A small-molecule ligand and the protein it binds are described below.
Small molecule (SMILES): c1ccc2c(NCCCCCCCCNc3c4c(nc5ccccc35)CCCC4)ccnc2c1

Sequence of chain 2.A:
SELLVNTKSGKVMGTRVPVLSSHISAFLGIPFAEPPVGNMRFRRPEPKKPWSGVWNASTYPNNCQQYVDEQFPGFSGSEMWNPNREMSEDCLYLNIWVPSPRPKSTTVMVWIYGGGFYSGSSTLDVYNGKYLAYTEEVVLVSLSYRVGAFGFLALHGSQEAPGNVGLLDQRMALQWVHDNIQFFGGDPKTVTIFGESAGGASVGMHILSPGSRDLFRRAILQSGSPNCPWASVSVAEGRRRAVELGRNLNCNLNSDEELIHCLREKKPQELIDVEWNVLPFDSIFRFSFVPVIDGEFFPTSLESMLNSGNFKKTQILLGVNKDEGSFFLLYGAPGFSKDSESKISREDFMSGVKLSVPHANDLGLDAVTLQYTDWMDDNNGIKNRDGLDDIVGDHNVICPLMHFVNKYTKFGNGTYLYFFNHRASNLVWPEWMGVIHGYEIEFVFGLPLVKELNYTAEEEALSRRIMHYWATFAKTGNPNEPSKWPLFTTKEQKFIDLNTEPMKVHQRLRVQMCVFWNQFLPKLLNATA

Binding-site contacts:
Ligand atom C39 contacts residue TRP279 of chain 2.A at 3.7 Å (hydrophobic).
Ligand atom C1 contacts residue HIS440 of chain 2.A at 3.7 Å.
Ligand atom C5 contacts residue PHE330 of chain 2.A at 3.6 Å (hydrophobic).
Ligand atom C35 contacts residue TRP279 of chain 2.A at 3.5 Å (hydrophobic).
Ligand atom C6 contacts residue TYR442 of chain 2.A at 3.7 Å (hydrophobic).
Ligand atom C33 contacts residue TRP279 of chain 2.A at 3.4 Å (hydrophobic).
Ligand atom C2 contacts residue TRP84 of chain 2.A at 3.3 Å (hydrophobic).
Ligand atom C9 contacts residue TRP84 of chain 2.A at 3.7 Å (hydrophobic).
Ligand atom C6 contacts residue ILE439 of chain 2.A at 3.7 Å (hydrophobic).
Ligand atom C6 contacts residue HIS440 of chain 2.A at 3.6 Å.
Ligand atom C16 contacts residue GLU199 of chain 2.A at 3.1 Å.
Ligand atom C1 contacts residue PHE330 of chain 2.A at 3.7 Å (hydrophobic).
Ligand atom C5 contacts residue TRP432 of chain 2.A at 3.7 Å (hydrophobic).
Ligand atom C42 contacts residue TRP279 of chain 2.A at 3.4 Å (hydrophobic).
Ligand atom C34 contacts residue TRP279 of chain 2.A at 3.4 Å (hydrophobic).
Ligand atom C26 contacts residue TYR70 of chain 2.A at 3.3 Å (hydrophobic).
Ligand atom N32 contacts residue TYR70 of chain 2.A at 3.2 Å.
Ligand atom C6 contacts residue TRP84 of chain 2.A at 3.8 Å (hydrophobic).
Ligand atom C21 contacts residue PHE330 of chain 2.A at 3.0 Å (hydrophobic).
Ligand atom C1 contacts residue TRP84 of chain 2.A at 3.3 Å (hydrophobic).
Ligand atom N7 contacts residue PHE330 of chain 2.A at 3.7 Å.
Ligand atom C6 contacts residue PHE330 of chain 2.A at 3.5 Å (hydrophobic).
Ligand atom N11 contacts residue TRP84 of chain 2.A at 3.5 Å.
Ligand atom C4 contacts residue TRP432 of chain 2.A at 3.5 Å (hydrophobic).
Ligand atom C17 contacts residue GLU199 of chain 2.A at 3.7 Å.
Ligand atom C3 contacts residue TRP84 of chain 2.A at 3.5 Å (hydrophobic).
Ligand atom C33 contacts residue TYR70 of chain 2.A at 3.5 Å (hydrophobic).
Ligand atom N7 contacts residue TRP84 of chain 2.A at 3.6 Å.
Ligand atom C27 contacts residue TYR70 of chain 2.A at 3.6 Å (hydrophobic).
Ligand atom C15 contacts residue GLY118 of chain 2.A at 3.4 Å.
Ligand atom C17 contacts residue HIS440 of chain 2.A at 3.8 Å.
Ligand atom C19 contacts residue TYR121 of chain 2.A at 3.3 Å (hydrophobic).
Ligand atom C26 contacts residue TRP279 of chain 2.A at 3.3 Å (hydrophobic).
Ligand atom C27 contacts residue TRP279 of chain 2.A at 3.4 Å (hydrophobic).
Ligand atom C10 contacts residue TRP84 of chain 2.A at 3.5 Å (hydrophobic).
Ligand atom C8 contacts residue TRP84 of chain 2.A at 3.7 Å (hydrophobic).
Ligand atom N7 contacts residue HIS440 of chain 2.A at 2.9 Å (h-bond).
Ligand atom N24 contacts residue TRP279 of chain 2.A at 3.6 Å.
Ligand atom C20 contacts residue TYR121 of chain 2.A at 3.6 Å (hydrophobic).
Ligand atom N32 contacts residue TRP279 of chain 2.A at 3.5 Å.